Binding-site contacts:
Ligand atom O5 contacts residue GLY607 of chain 1.A at 3.6 Å.
Ligand atom C8 contacts residue TYR608 of chain 1.A at 4.0 Å (hydrophobic).
Ligand atom C7 contacts residue THR527 of chain 1.A at 4.1 Å.
Ligand atom C2 contacts residue ASN528 of chain 1.A at 2.5 Å.
Ligand atom C8 contacts residue THR527 of chain 1.A at 3.7 Å.
Ligand atom C8 contacts residue ALA653 of chain 1.A at 4.1 Å (hydrophobic).
Ligand atom C2 contacts residue TYR627 of chain 1.A at 4.2 Å (hydrophobic).
Ligand atom O5 contacts residue TYR627 of chain 1.A at 4.4 Å.
Ligand atom C1 contacts residue ASN528 of chain 1.A at 1.4 Å.
Ligand atom C8 contacts residue ARG654 of chain 1.A at 3.0 Å.
Ligand atom N2 contacts residue ASN528 of chain 1.A at 2.9 Å (h-bond).
Ligand atom C4 contacts residue ASN528 of chain 1.A at 4.2 Å.
Ligand atom C6 contacts residue LYS606 of chain 1.A at 4.1 Å.
Ligand atom O6 contacts residue LYS606 of chain 1.A at 3.4 Å.
Ligand atom C3 contacts residue ASN528 of chain 1.A at 3.8 Å.
Ligand atom O7 contacts residue ALA653 of chain 1.A at 3.6 Å.
Ligand atom C6 contacts residue GLY607 of chain 1.A at 3.7 Å.
Ligand atom N2 contacts residue TYR627 of chain 1.A at 4.4 Å.
Ligand atom C7 contacts residue ASN528 of chain 1.A at 3.2 Å.
Ligand atom C1 contacts residue GLY607 of chain 1.A at 4.3 Å.
Ligand atom C5 contacts residue TYR627 of chain 1.A at 3.9 Å (hydrophobic).
Ligand atom O4 contacts residue TYR627 of chain 1.A at 4.3 Å.
Ligand atom O7 contacts residue TYR627 of chain 1.A at 4.1 Å.
Ligand atom N2 contacts residue THR527 of chain 1.A at 4.0 Å.
Ligand atom C5 contacts residue GLY607 of chain 1.A at 4.0 Å.
Ligand atom C8 contacts residue ASN528 of chain 1.A at 4.4 Å.
Ligand atom C7 contacts residue ALA653 of chain 1.A at 4.3 Å (hydrophobic).
Ligand atom C4 contacts residue TYR627 of chain 1.A at 4.2 Å (hydrophobic).
Ligand atom C1 contacts residue TYR627 of chain 1.A at 4.0 Å (hydrophobic).
Ligand atom C5 contacts residue ASN528 of chain 1.A at 3.7 Å.
Ligand atom O5 contacts residue ASN528 of chain 1.A at 2.4 Å (h-bond).
Ligand atom O5 contacts residue LYS606 of chain 1.A at 3.6 Å.
Ligand atom O7 contacts residue ASN528 of chain 1.A at 3.1 Å (h-bond).
Ligand atom C3 contacts residue TYR627 of chain 1.A at 3.7 Å (hydrophobic).
Ligand atom C7 contacts residue ARG654 of chain 1.A at 4.3 Å.

Sequence of chain 1.A:
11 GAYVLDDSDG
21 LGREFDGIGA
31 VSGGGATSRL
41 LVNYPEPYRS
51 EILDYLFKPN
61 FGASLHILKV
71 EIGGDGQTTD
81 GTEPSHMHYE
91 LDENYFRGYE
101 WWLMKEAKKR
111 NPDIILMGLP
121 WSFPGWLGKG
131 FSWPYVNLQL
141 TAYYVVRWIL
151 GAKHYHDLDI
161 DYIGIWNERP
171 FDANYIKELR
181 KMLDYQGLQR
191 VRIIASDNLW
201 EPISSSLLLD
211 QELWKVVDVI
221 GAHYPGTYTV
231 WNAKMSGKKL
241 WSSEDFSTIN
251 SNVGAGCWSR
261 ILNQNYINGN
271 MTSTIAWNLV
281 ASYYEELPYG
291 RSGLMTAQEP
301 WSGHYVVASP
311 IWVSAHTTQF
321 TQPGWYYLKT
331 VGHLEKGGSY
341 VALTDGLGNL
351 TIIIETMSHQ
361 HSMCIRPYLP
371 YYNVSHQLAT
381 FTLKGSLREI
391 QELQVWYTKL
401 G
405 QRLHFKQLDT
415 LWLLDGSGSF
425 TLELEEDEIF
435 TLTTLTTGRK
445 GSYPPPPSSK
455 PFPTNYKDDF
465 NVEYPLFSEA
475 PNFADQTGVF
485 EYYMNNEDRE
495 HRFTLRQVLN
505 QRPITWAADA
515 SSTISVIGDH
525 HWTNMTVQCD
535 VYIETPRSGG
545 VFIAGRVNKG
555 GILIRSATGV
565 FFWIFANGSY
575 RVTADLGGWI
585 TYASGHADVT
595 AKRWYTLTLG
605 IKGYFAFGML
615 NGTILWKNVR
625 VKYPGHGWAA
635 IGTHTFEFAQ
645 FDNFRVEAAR

This protein binds this small molecule.
Small molecule (SMILES): CC(=O)N[C@H]1[C@H](O[C@H]2[C@H](O)[C@@H](NC(C)=O)CO[C@@H]2CO)O[C@H](CO)[C@@H](O)[C@@H]1O